Sequence of chain 1.C:
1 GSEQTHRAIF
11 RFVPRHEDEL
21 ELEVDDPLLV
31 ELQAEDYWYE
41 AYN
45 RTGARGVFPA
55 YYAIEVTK

The small molecule below binds the protein below.
Small molecule (SMILES): OC[C@H]1O[C@H](O[C@H]2O[C@H](CO)[C@@H](O)[C@H](O)[C@H]2O)[C@H](O)[C@@H](O)[C@@H]1O

Binding-site contacts:
Ligand atom O4 contacts residue MSE44 of chain 1.C at 4.0 Å.
Ligand atom C4 contacts residue SER2 of chain 1.C at 3.5 Å.
Ligand atom O5 contacts residue TYR42 of chain 1.C at 3.2 Å (h-bond).
Ligand atom C6 contacts residue TYR42 of chain 1.C at 4.5 Å (hydrophobic).
Ligand atom C3 contacts residue SER2 of chain 1.C at 3.9 Å.
Ligand atom O6 contacts residue TYR42 of chain 1.C at 3.4 Å (h-bond).
Ligand atom O3 contacts residue SER2 of chain 1.C at 3.0 Å.
Ligand atom C6 contacts residue MSE44 of chain 1.C at 3.7 Å.
Ligand atom O4 contacts residue SER2 of chain 1.C at 2.6 Å (h-bond).
Ligand atom O1 contacts residue TYR42 of chain 1.C at 4.2 Å.
Ligand atom C2 contacts residue TYR42 of chain 1.C at 3.9 Å (hydrophobic).
Ligand atom O3 contacts residue GLY1 of chain 1.C at 3.9 Å.
Ligand atom C1 contacts residue TYR42 of chain 1.C at 3.3 Å (hydrophobic).
Ligand atom C4 contacts residue MSE44 of chain 1.C at 4.2 Å.
Ligand atom O3 contacts residue LEU29 of chain 1.C at 4.1 Å.